Binding-site contacts:
Ligand atom C19 contacts residue PRO238 of chain 1.A at 3.7 Å (hydrophobic).
Ligand atom C19 contacts residue HIS237 of chain 1.A at 3.2 Å.
Ligand atom C18 contacts residue TYR320 of chain 1.A at 3.6 Å (hydrophobic).
Ligand atom C9 contacts residue GLU139 of chain 1.B at 3.6 Å.
Ligand atom C22 contacts residue TYR190 of chain 1.A at 3.5 Å (hydrophobic).
Ligand atom C7 contacts residue LEU102 of chain 1.A at 3.8 Å (hydrophobic).
Ligand atom C5 contacts residue TYR183 of chain 1.A at 3.6 Å (hydrophobic).
Ligand atom N5 contacts residue LEU236 of chain 1.A at 3.3 Å (h-bond).
Ligand atom N1 contacts residue TYR183 of chain 1.A at 3.8 Å.
Ligand atom C3 contacts residue TYR183 of chain 1.A at 3.6 Å (hydrophobic).
Ligand atom N6 contacts residue PHE229 of chain 1.A at 3.5 Å.
Ligand atom C20 contacts residue TRP231 of chain 1.A at 3.5 Å (hydrophobic).
Ligand atom N5 contacts residue PRO238 of chain 1.A at 3.4 Å (h-bond).
Ligand atom C8 contacts residue VAL181 of chain 1.A at 3.7 Å (hydrophobic).
Ligand atom C16 contacts residue LYS103 of chain 1.A at 3.5 Å.
Ligand atom C11 contacts residue LEU102 of chain 1.A at 3.8 Å (hydrophobic).
Ligand atom C22 contacts residue TRP231 of chain 1.A at 3.4 Å (hydrophobic).
Ligand atom N5 contacts residue PHE229 of chain 1.A at 3.5 Å.
Ligand atom C4 contacts residue TYR190 of chain 1.A at 3.6 Å (hydrophobic).
Ligand atom C13 contacts residue HIS237 of chain 1.A at 3.6 Å.
Ligand atom N6 contacts residue TYR190 of chain 1.A at 3.2 Å (h-bond).
Ligand atom C13 contacts residue VAL108 of chain 1.A at 3.8 Å (hydrophobic).
Ligand atom C21 contacts residue TYR190 of chain 1.A at 3.8 Å (hydrophobic).
Ligand atom N4 contacts residue LYS103 of chain 1.A at 2.7 Å (salt-bridge).
Ligand atom N3 contacts residue LEU102 of chain 1.A at 3.8 Å.
Ligand atom N4 contacts residue LEU102 of chain 1.A at 3.5 Å.
Ligand atom C1 contacts residue TYR183 of chain 1.A at 3.6 Å (hydrophobic).
Ligand atom N2 contacts residue LEU102 of chain 1.A at 3.8 Å.
Ligand atom C12 contacts residue LEU102 of chain 1.A at 3.6 Å (hydrophobic).
Ligand atom C18 contacts residue HIS237 of chain 1.A at 3.2 Å.
Ligand atom N6 contacts residue TRP231 of chain 1.A at 3.4 Å.
Ligand atom C7 contacts residue PRO97 of chain 1.A at 3.8 Å (hydrophobic).
Ligand atom C17 contacts residue LYS103 of chain 1.A at 3.2 Å.
Ligand atom N5 contacts residue HIS237 of chain 1.A at 3.1 Å.
Ligand atom N5 contacts residue PRO227 of chain 1.A at 3.6 Å.
Ligand atom C12 contacts residue LYS103 of chain 1.A at 3.7 Å.
Ligand atom C18 contacts residue PRO238 of chain 1.A at 3.6 Å (hydrophobic).
Ligand atom N2 contacts residue LYS103 of chain 1.A at 3.2 Å (salt-bridge).
Ligand atom C2 contacts residue TYR183 of chain 1.A at 3.4 Å (hydrophobic).
Ligand atom C6 contacts residue TYR183 of chain 1.A at 3.4 Å (hydrophobic).

Sequence of chain 1.B:
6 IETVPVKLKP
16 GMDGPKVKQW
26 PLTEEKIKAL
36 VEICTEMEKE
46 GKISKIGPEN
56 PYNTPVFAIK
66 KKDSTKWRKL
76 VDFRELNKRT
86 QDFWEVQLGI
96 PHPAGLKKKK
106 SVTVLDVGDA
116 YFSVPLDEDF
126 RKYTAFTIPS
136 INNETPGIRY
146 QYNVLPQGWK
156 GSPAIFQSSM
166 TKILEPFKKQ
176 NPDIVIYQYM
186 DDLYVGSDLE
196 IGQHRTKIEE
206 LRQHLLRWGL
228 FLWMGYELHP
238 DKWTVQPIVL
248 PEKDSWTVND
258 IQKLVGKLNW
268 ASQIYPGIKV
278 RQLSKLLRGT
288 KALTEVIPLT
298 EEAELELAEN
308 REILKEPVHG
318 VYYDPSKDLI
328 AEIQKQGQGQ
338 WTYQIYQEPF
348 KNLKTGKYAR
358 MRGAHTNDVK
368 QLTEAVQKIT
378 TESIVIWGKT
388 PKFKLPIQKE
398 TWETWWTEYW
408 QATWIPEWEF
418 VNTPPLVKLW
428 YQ

A small-molecule ligand and the protein it binds are described below.
Small molecule (SMILES): Cc1cc(/C=C/C#N)cc(C)c1Nc1ccnc(Nc2ccc(C#N)cc2)n1

Sequence of chain 1.A:
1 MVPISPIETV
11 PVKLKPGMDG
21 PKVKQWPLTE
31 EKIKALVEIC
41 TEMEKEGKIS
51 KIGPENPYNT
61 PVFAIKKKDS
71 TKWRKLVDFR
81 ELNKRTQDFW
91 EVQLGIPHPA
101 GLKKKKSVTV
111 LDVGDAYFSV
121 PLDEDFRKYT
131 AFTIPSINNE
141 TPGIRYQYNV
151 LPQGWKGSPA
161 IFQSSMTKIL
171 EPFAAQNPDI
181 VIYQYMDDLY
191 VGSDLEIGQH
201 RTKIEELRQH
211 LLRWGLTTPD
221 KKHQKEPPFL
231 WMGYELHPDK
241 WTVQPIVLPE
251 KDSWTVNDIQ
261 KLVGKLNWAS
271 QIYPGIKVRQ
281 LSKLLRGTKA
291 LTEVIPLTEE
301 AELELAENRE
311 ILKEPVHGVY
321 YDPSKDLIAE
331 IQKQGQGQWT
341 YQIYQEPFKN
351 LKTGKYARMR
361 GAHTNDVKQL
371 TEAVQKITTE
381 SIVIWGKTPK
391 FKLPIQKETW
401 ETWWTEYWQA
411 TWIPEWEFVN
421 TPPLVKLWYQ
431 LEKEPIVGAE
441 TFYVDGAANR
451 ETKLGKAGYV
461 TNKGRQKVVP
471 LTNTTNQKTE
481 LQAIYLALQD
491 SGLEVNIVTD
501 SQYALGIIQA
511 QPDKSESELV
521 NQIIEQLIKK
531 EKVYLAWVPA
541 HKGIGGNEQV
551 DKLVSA